Binding-site contacts:
Ligand atom C7 contacts residue PHE87 of chain 1.A at 4.2 Å (hydrophobic).
Ligand atom O3 contacts residue GLY63 of chain 1.A at 3.7 Å.
Ligand atom O4 contacts residue GLY63 of chain 1.A at 3.2 Å.
Ligand atom O2 contacts residue GLY35 of chain 1.A at 3.6 Å.
Ligand atom C4 contacts residue GLY63 of chain 1.A at 4.2 Å.
Ligand atom C4 contacts residue ASP39 of chain 1.A at 3.5 Å.
Ligand atom O4 contacts residue PHE136 of chain 1.A at 4.2 Å.
Ligand atom O2 contacts residue GLY64 of chain 1.A at 4.3 Å.
Ligand atom O6 contacts residue ASP39 of chain 1.A at 2.7 Å (salt-bridge).
Ligand atom O2 contacts residue ALA36 of chain 1.A at 4.3 Å.
Ligand atom C7 contacts residue ALA36 of chain 1.A at 4.0 Å (hydrophobic).
Ligand atom O4 contacts residue ASP39 of chain 1.A at 2.6 Å (salt-bridge).
Ligand atom O6 contacts residue SER34 of chain 1.A at 4.2 Å.
Ligand atom C5 contacts residue PHE87 of chain 1.A at 4.4 Å (hydrophobic).
Ligand atom O6 contacts residue GLY35 of chain 1.A at 3.2 Å (h-bond).
Ligand atom O6 contacts residue ALA36 of chain 1.A at 3.0 Å (h-bond).
Ligand atom C6 contacts residue ALA36 of chain 1.A at 3.7 Å (hydrophobic).
Ligand atom O5 contacts residue ALA36 of chain 1.A at 3.0 Å (h-bond).
Ligand atom O6 contacts residue ILE37 of chain 1.A at 3.0 Å (h-bond).
Ligand atom C6 contacts residue ILE37 of chain 1.A at 3.4 Å (hydrophobic).
Ligand atom C5 contacts residue ALA36 of chain 1.A at 4.0 Å (hydrophobic).
Ligand atom C6 contacts residue ASP39 of chain 1.A at 3.5 Å.
Ligand atom C1 contacts residue ALA36 of chain 1.A at 3.9 Å (hydrophobic).
Ligand atom C4 contacts residue GLY64 of chain 1.A at 3.5 Å.
Ligand atom O5 contacts residue GLY35 of chain 1.A at 3.9 Å.
Ligand atom C6 contacts residue PHE136 of chain 1.A at 4.4 Å (hydrophobic).
Ligand atom O4 contacts residue GLY64 of chain 1.A at 3.5 Å (h-bond).
Ligand atom C5 contacts residue ASP39 of chain 1.A at 4.1 Å.
Ligand atom O3 contacts residue GLY64 of chain 1.A at 3.0 Å (h-bond).
Ligand atom C6 contacts residue PHE87 of chain 1.A at 4.0 Å (hydrophobic).
Ligand atom C3 contacts residue GLY64 of chain 1.A at 3.9 Å.
Ligand atom C6 contacts residue GLY35 of chain 1.A at 4.4 Å.

A small-molecule ligand and the protein it binds are described below.
Small molecule (SMILES): CO[C@H]1O[C@H](CO)[C@@H](O)[C@H](O)[C@@H]1O

Sequence of chain 1.A:
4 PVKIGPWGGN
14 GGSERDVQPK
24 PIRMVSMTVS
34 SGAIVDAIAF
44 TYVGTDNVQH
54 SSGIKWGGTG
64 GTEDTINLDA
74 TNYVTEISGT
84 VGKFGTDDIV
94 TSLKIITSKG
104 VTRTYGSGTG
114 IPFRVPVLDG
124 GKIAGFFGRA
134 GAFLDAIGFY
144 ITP